Binding-site contacts:
Ligand atom C1 contacts residue ASN1102 of chain 1.B at 1.4 Å.
Ligand atom C7 contacts residue ASN1102 of chain 1.B at 3.8 Å.
Ligand atom C3 contacts residue ASN1102 of chain 1.B at 3.8 Å.
Ligand atom C2 contacts residue ASN1102 of chain 1.B at 2.5 Å.
Ligand atom C8 contacts residue GLU1100 of chain 1.B at 3.8 Å.
Ligand atom N2 contacts residue ASN1102 of chain 1.B at 2.9 Å (h-bond).
Ligand atom C1 contacts residue GLN923 of chain 1.C at 4.5 Å.
Ligand atom O7 contacts residue ASN1102 of chain 1.B at 4.3 Å.
Ligand atom O5 contacts residue ASN1102 of chain 1.B at 2.4 Å (h-bond).
Ligand atom C4 contacts residue ASN1102 of chain 1.B at 4.2 Å.
Ligand atom C5 contacts residue ASN1102 of chain 1.B at 3.6 Å.
Ligand atom C8 contacts residue LYS1101 of chain 1.B at 4.1 Å.
Ligand atom C5 contacts residue ALA734 of chain 1.B at 4.3 Å (hydrophobic).
Ligand atom C8 contacts residue ASN1102 of chain 1.B at 4.1 Å.

This small molecule binds to this protein.
Small molecule (SMILES): CC(=O)N[C@@H]1[C@@H](O)[C@H](O)[C@@H](CO)O[C@H]1O

Sequence of chain 1.C:
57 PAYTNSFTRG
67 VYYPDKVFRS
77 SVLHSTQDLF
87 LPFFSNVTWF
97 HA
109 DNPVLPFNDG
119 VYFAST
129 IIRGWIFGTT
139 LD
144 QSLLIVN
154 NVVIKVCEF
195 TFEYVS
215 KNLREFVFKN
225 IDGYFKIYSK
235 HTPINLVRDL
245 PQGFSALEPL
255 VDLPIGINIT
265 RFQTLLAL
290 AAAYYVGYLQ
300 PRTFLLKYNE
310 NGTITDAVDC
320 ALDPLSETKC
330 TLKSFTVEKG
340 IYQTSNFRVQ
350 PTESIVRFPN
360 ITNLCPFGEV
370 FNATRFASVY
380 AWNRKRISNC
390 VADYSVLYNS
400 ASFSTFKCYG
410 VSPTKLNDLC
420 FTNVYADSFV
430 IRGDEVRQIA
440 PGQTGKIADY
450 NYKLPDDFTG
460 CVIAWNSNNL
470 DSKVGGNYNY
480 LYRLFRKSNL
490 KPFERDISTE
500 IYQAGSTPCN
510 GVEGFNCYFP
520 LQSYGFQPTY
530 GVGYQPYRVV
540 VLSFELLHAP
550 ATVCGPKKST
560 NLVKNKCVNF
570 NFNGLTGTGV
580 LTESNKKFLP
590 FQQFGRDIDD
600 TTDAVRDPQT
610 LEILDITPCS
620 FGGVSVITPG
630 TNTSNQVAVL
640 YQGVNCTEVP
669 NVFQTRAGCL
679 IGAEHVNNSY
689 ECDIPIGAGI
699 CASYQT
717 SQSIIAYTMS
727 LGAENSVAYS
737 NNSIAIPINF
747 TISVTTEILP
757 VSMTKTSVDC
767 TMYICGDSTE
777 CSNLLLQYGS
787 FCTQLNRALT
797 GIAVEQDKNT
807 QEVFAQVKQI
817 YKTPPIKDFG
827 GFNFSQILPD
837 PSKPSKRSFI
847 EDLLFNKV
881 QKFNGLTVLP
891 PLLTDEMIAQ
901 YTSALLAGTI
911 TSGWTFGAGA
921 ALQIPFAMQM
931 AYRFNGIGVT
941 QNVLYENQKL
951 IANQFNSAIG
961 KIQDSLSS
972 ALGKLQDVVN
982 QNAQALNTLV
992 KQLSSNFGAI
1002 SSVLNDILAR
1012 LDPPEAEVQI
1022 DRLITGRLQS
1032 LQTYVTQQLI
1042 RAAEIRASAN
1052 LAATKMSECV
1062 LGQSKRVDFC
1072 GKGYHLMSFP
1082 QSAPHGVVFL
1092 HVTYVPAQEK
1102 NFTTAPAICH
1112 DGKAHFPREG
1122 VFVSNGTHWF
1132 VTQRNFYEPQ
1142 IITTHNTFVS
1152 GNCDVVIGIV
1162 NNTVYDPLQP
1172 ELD

Sequence of chain 1.B:
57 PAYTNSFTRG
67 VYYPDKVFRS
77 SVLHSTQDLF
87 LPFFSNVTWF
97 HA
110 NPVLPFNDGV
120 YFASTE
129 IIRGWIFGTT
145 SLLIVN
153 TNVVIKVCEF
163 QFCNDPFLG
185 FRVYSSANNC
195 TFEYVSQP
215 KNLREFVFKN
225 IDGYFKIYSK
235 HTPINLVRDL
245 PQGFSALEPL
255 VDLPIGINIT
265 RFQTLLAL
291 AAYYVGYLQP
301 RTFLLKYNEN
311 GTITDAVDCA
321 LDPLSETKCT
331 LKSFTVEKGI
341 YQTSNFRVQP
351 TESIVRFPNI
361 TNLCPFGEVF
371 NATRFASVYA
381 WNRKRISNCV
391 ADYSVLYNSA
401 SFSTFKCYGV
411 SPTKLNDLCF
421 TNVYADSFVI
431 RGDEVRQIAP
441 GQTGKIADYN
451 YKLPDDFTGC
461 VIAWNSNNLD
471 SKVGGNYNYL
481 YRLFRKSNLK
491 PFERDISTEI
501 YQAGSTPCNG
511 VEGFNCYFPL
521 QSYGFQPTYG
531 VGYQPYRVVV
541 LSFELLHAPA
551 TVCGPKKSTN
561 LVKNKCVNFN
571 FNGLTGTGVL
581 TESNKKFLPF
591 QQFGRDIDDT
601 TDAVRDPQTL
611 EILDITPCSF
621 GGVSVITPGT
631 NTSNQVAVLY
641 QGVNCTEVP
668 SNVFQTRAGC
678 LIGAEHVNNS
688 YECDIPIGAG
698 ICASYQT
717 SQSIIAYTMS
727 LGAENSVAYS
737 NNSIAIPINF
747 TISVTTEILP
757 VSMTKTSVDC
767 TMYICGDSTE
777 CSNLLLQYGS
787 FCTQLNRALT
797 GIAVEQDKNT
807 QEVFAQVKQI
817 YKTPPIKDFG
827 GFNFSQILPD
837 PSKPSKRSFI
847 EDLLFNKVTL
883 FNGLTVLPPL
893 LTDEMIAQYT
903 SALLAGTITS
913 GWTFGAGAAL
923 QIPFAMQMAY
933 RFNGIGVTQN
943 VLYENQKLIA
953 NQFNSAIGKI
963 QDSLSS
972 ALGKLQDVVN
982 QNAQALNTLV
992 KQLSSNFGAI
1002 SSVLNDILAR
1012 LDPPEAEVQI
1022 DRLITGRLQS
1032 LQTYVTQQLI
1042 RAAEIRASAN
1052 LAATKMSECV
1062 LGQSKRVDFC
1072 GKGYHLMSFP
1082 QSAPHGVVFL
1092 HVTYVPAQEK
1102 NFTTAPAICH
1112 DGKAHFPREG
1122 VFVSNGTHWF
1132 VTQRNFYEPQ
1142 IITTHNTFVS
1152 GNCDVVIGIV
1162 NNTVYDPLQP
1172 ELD